This protein binds this small molecule.
Small molecule (SMILES): O=C1NC(c2cccc([N+](=O)[O-])c2)=CCN1c1ccccc1O

Sequence of chain 1.C:
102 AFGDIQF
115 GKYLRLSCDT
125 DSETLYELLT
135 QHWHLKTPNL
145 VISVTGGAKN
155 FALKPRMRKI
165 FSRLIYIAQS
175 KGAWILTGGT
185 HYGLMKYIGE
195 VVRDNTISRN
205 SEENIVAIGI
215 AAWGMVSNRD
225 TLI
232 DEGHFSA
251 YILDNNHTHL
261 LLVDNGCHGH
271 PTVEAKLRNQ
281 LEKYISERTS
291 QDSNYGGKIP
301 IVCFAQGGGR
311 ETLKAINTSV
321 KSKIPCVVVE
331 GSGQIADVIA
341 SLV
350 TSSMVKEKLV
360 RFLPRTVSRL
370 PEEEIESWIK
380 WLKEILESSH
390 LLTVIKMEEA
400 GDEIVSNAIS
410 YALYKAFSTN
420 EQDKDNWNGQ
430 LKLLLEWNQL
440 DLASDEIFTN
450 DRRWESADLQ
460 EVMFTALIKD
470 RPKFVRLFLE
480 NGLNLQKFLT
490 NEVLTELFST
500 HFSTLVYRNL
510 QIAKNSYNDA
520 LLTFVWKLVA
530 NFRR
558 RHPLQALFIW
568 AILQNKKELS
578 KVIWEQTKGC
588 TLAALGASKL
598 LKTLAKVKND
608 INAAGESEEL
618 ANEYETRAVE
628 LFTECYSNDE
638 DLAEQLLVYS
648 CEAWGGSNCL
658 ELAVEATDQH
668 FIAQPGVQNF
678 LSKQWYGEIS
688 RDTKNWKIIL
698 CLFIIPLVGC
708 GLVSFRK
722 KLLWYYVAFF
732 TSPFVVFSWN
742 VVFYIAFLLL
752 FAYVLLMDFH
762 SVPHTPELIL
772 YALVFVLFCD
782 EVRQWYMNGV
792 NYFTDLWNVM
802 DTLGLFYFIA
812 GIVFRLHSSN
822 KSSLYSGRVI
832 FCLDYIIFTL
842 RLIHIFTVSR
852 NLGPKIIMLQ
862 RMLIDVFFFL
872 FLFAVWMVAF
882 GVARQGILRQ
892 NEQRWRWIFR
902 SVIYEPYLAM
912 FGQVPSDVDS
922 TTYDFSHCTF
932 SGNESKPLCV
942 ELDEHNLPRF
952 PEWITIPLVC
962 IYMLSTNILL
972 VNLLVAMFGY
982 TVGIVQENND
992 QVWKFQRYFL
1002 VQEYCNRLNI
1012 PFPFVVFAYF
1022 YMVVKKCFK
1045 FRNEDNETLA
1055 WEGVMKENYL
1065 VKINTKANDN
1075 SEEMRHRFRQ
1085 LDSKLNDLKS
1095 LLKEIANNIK

Binding-site contacts:
Ligand atom C19 contacts residue ASP802 of chain 1.C at 3.1 Å.
Ligand atom N21 contacts residue ASP802 of chain 1.C at 3.9 Å.
Ligand atom C11 contacts residue VAL742 of chain 1.C at 3.6 Å (hydrophobic).
Ligand atom O14 contacts residue ILE846 of chain 1.C at 3.8 Å.
Ligand atom C15 contacts residue ASP802 of chain 1.C at 3.6 Å.
Ligand atom C02 contacts residue ARG842 of chain 1.C at 3.6 Å.
Ligand atom C11 contacts residue TYR1005 of chain 1.C at 3.9 Å (hydrophobic).
Ligand atom N21 contacts residue PHE839 of chain 1.C at 3.5 Å.
Ligand atom C13 contacts residue TYR1005 of chain 1.C at 3.9 Å (hydrophobic).
Ligand atom C12 contacts residue ILE846 of chain 1.C at 3.7 Å (hydrophobic).
Ligand atom O22 contacts residue ASP802 of chain 1.C at 3.6 Å (salt-bridge).
Ligand atom N04 contacts residue GLU782 of chain 1.C at 3.6 Å (salt-bridge).
Ligand atom C18 contacts residue LEU806 of chain 1.C at 3.6 Å (hydrophobic).
Ligand atom O23 contacts residue ARG842 of chain 1.C at 3.7 Å.
Ligand atom C16 contacts residue ARG842 of chain 1.C at 3.8 Å.
Ligand atom C17 contacts residue PHE839 of chain 1.C at 3.4 Å (hydrophobic).
Ligand atom C08 contacts residue ILE846 of chain 1.C at 3.9 Å (hydrophobic).
Ligand atom C11 contacts residue ILE846 of chain 1.C at 3.7 Å (hydrophobic).
Ligand atom C19 contacts residue LEU806 of chain 1.C at 3.7 Å (hydrophobic).
Ligand atom C10 contacts residue ASN741 of chain 1.C at 3.5 Å.
Ligand atom C09 contacts residue ASN741 of chain 1.C at 3.6 Å.
Ligand atom C01 contacts residue TYR745 of chain 1.C at 3.7 Å (hydrophobic).
Ligand atom C12 contacts residue TYR1005 of chain 1.C at 3.3 Å (hydrophobic).
Ligand atom O14 contacts residue ARG842 of chain 1.C at 3.5 Å (salt-bridge).
Ligand atom C11 contacts residue PHE738 of chain 1.C at 3.7 Å (hydrophobic).
Ligand atom C12 contacts residue PHE738 of chain 1.C at 3.9 Å (hydrophobic).
Ligand atom C13 contacts residue ILE846 of chain 1.C at 3.5 Å (hydrophobic).
Ligand atom C10 contacts residue VAL742 of chain 1.C at 3.7 Å (hydrophobic).
Ligand atom C02 contacts residue TYR745 of chain 1.C at 4.0 Å (hydrophobic).
Ligand atom O22 contacts residue GLY805 of chain 1.C at 3.4 Å.
Ligand atom C20 contacts residue ASP802 of chain 1.C at 3.5 Å.
Ligand atom C01 contacts residue ILE846 of chain 1.C at 3.7 Å (hydrophobic).
Ligand atom C19 contacts residue LEU778 of chain 1.C at 3.7 Å (hydrophobic).
Ligand atom C16 contacts residue ASP802 of chain 1.C at 3.5 Å.
Ligand atom C18 contacts residue ASP802 of chain 1.C at 3.0 Å.
Ligand atom C18 contacts residue PHE839 of chain 1.C at 3.4 Å (hydrophobic).
Ligand atom O22 contacts residue PHE839 of chain 1.C at 3.4 Å.
Ligand atom C20 contacts residue LEU778 of chain 1.C at 3.6 Å (hydrophobic).
Ligand atom N04 contacts residue ARG842 of chain 1.C at 4.0 Å.
Ligand atom C17 contacts residue ASP802 of chain 1.C at 3.2 Å.